This protein binds this small molecule.
Small molecule (SMILES): CCc1ccc(O)cc1

Binding-site contacts:
Ligand atom C5 contacts residue ILE54 of chain 1.C at 4.2 Å (hydrophobic).
Ligand atom C6 contacts residue LEU61 of chain 1.C at 3.3 Å (hydrophobic).
Ligand atom CG contacts residue PHE114 of chain 1.C at 4.0 Å (hydrophobic).
Ligand atom C8 contacts residue PHE65 of chain 1.C at 3.9 Å (hydrophobic).
Ligand atom C1 contacts residue THR79 of chain 1.C at 4.3 Å.
Ligand atom C1 contacts residue LEU78 of chain 1.C at 3.7 Å (hydrophobic).
Ligand atom C2 contacts residue LEU78 of chain 1.C at 4.1 Å (hydrophobic).
Ligand atom C8 contacts residue PHE129 of chain 1.C at 3.5 Å (hydrophobic).
Ligand atom C1 contacts residue GLY63 of chain 1.C at 3.5 Å.
Ligand atom C3 contacts residue ALA80 of chain 1.C at 4.2 Å (hydrophobic).
Ligand atom C6 contacts residue GLY63 of chain 1.C at 3.5 Å.
Ligand atom C8 contacts residue IPA1 of chain 1.W at 3.8 Å.
Ligand atom C3 contacts residue IPA1 of chain 1.W at 4.3 Å.
Ligand atom C6 contacts residue ALA80 of chain 1.C at 4.4 Å (hydrophobic).
Ligand atom O1 contacts residue ALA80 of chain 1.C at 3.3 Å (h-bond).
Ligand atom C2 contacts residue ALA80 of chain 1.C at 3.9 Å (hydrophobic).
Ligand atom C1 contacts residue ALA80 of chain 1.C at 3.8 Å (hydrophobic).
Ligand atom O1 contacts residue GLY63 of chain 1.C at 2.9 Å (h-bond).
Ligand atom C1 contacts residue LEU61 of chain 1.C at 3.3 Å (hydrophobic).
Ligand atom C3 contacts residue PHE65 of chain 1.C at 4.0 Å (hydrophobic).
Ligand atom C5 contacts residue PHE65 of chain 1.C at 4.4 Å (hydrophobic).
Ligand atom CG contacts residue PHE65 of chain 1.C at 4.1 Å (hydrophobic).
Ligand atom O1 contacts residue LEU61 of chain 1.C at 2.7 Å (h-bond).
Ligand atom C8 contacts residue PHE112 of chain 1.C at 3.7 Å (hydrophobic).
Ligand atom C2 contacts residue LEU91 of chain 1.C at 4.2 Å (hydrophobic).
Ligand atom C8 contacts residue PHE114 of chain 1.C at 3.6 Å (hydrophobic).
Ligand atom C2 contacts residue LEU61 of chain 1.C at 4.4 Å (hydrophobic).
Ligand atom C7 contacts residue PHE114 of chain 1.C at 3.5 Å (hydrophobic).
Ligand atom C6 contacts residue ASN62 of chain 1.C at 4.2 Å.
Ligand atom O1 contacts residue ASN62 of chain 1.C at 3.8 Å.
Ligand atom C1 contacts residue ASN62 of chain 1.C at 4.5 Å.
Ligand atom C5 contacts residue LEU61 of chain 1.C at 4.1 Å (hydrophobic).
Ligand atom O1 contacts residue THR79 of chain 1.C at 3.2 Å (h-bond).
Ligand atom C3 contacts residue LEU91 of chain 1.C at 4.3 Å (hydrophobic).
Ligand atom O1 contacts residue LEU78 of chain 1.C at 2.4 Å (h-bond).
Ligand atom C1 contacts residue PHE65 of chain 1.C at 4.2 Å (hydrophobic).
Ligand atom C2 contacts residue PHE65 of chain 1.C at 4.1 Å (hydrophobic).
Ligand atom C7 contacts residue PHE112 of chain 1.C at 3.5 Å (hydrophobic).
Ligand atom C3 contacts residue PHE114 of chain 1.C at 3.6 Å (hydrophobic).

Sequence of chain 1.C:
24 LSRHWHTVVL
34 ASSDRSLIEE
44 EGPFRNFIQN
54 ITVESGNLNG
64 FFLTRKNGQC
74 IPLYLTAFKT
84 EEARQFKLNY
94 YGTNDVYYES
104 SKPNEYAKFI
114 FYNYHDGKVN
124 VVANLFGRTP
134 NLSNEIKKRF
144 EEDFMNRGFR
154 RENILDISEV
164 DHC